Binding-site contacts:
Ligand atom C3 contacts residue TRP75 of chain 1.H at 3.7 Å (hydrophobic).
Ligand atom C5 contacts residue VAL317 of chain 1.H at 3.7 Å (hydrophobic).
Ligand atom C7 contacts residue LEU254 of chain 1.H at 4.1 Å (hydrophobic).
Ligand atom C5 contacts residue GLU250 of chain 1.H at 3.4 Å.
Ligand atom C3 contacts residue PRO234 of chain 1.H at 3.5 Å (hydrophobic).
Ligand atom C6 contacts residue LEU254 of chain 1.H at 4.2 Å (hydrophobic).
Ligand atom C5 contacts residue TRP232 of chain 1.H at 4.1 Å (hydrophobic).
Ligand atom C3 contacts residue LEU254 of chain 1.H at 3.5 Å (hydrophobic).
Ligand atom C2 contacts residue PHE78 of chain 1.H at 3.9 Å (hydrophobic).
Ligand atom O1 contacts residue PHE266 of chain 1.H at 4.2 Å.
Ligand atom C7 contacts residue FE1 of chain 1.O at 4.2 Å.
Ligand atom C7 contacts residue PHE78 of chain 1.H at 3.0 Å (hydrophobic).
Ligand atom O9 contacts residue ASN233 of chain 1.H at 3.6 Å.
Ligand atom C4 contacts residue TRP232 of chain 1.H at 3.9 Å (hydrophobic).
Ligand atom C6 contacts residue FE1 of chain 1.O at 3.9 Å.
Ligand atom C2 contacts residue TRP75 of chain 1.H at 3.8 Å (hydrophobic).
Ligand atom C4 contacts residue PRO234 of chain 1.H at 3.5 Å (hydrophobic).
Ligand atom O9 contacts residue PRO234 of chain 1.H at 3.4 Å.
Ligand atom C7 contacts residue TRP75 of chain 1.H at 3.0 Å (hydrophobic).
Ligand atom C4 contacts residue GLU250 of chain 1.H at 3.4 Å.
Ligand atom O1 contacts residue GLU264 of chain 1.H at 3.8 Å.
Ligand atom C2 contacts residue LEU254 of chain 1.H at 3.8 Å (hydrophobic).
Ligand atom C2 contacts residue PRO234 of chain 1.H at 4.2 Å (hydrophobic).
Ligand atom O9 contacts residue TRP232 of chain 1.H at 3.2 Å.
Ligand atom C6 contacts residue VAL317 of chain 1.H at 4.0 Å (hydrophobic).
Ligand atom C1 contacts residue LEU254 of chain 1.H at 3.9 Å (hydrophobic).
Ligand atom C6 contacts residue PHE266 of chain 1.H at 3.7 Å (hydrophobic).
Ligand atom C6 contacts residue TRP275 of chain 1.H at 3.8 Å (hydrophobic).
Ligand atom C4 contacts residue LEU254 of chain 1.H at 4.0 Å (hydrophobic).
Ligand atom O1 contacts residue LEU254 of chain 1.H at 4.1 Å.
Ligand atom C5 contacts residue TRP275 of chain 1.H at 3.9 Å (hydrophobic).
Ligand atom O9 contacts residue THR248 of chain 1.H at 3.6 Å.
Ligand atom O1 contacts residue HIS258 of chain 1.H at 3.2 Å (h-bond).
Ligand atom C2 contacts residue FE1 of chain 1.O at 4.1 Å.
Ligand atom O1 contacts residue FE1 of chain 1.O at 1.9 Å.
Ligand atom C1 contacts residue FE1 of chain 1.O at 3.1 Å.
Ligand atom C5 contacts residue PRO234 of chain 1.H at 4.1 Å (hydrophobic).
Ligand atom C5 contacts residue LEU315 of chain 1.H at 3.9 Å (hydrophobic).
Ligand atom O1 contacts residue HIS305 of chain 1.H at 3.1 Å (h-bond).
Ligand atom O9 contacts residue GLU250 of chain 1.H at 2.6 Å (salt-bridge).

Sequence of chain 1.H:
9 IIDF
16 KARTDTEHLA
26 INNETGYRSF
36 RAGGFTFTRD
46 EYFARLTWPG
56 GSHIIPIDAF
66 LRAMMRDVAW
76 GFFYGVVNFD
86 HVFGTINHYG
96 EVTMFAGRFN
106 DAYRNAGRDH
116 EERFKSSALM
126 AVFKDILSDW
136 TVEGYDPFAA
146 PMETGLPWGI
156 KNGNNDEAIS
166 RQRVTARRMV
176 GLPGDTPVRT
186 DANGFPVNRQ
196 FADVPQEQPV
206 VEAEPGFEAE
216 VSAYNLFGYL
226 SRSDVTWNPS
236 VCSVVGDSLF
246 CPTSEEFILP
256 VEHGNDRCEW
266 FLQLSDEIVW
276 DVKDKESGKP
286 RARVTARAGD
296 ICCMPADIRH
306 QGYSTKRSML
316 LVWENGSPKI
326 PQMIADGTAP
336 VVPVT

The small molecule below binds the protein below.
Small molecule (SMILES): Cc1cc(O)ccc1O